The small molecule below binds the protein below.
Small molecule (SMILES): COC(=O)[C@@H](NC(=O)[C@@H](NC(=O)CC[C@H](O)[C@H](Cc1ccccc1)NC(=O)[C@H](C)NC(=O)[C@H](C)N)C(C)C)C(C)C

Sequence of chain 1.B:
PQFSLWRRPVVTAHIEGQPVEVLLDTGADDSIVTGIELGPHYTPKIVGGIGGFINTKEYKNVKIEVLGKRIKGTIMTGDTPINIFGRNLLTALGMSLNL

Binding-site contacts:
Ligand atom CB2 contacts residue GLY27 of chain 1.B at 3.4 Å.
Ligand atom OS contacts residue ASP25 of chain 1.A at 3.0 Å (salt-bridge).
Ligand atom C2 contacts residue ASP25 of chain 1.A at 3.6 Å.
Ligand atom O3 contacts residue ASP29 of chain 1.A at 3.0 Å (salt-bridge).
Ligand atom C4 contacts residue GLY48 of chain 1.A at 3.7 Å.
Ligand atom C3 contacts residue GLY27 of chain 1.A at 3.6 Å.
Ligand atom CA contacts residue ASP29 of chain 1.B at 3.4 Å.
Ligand atom CG11 contacts residue GLY48 of chain 1.A at 3.5 Å.
Ligand atom N2 contacts residue GLY27 of chain 1.B at 3.0 Å (h-bond).
Ligand atom CE1 contacts residue PRO81 of chain 1.A at 3.7 Å (hydrophobic).
Ligand atom CB contacts residue GLY48 of chain 1.B at 3.4 Å.
Ligand atom CA4 contacts residue GLY48 of chain 1.A at 3.4 Å.
Ligand atom O1 contacts residue GLY49 of chain 1.B at 3.4 Å.
Ligand atom CM contacts residue ASP25 of chain 1.B at 3.4 Å.
Ligand atom O contacts residue ASP30 of chain 1.B at 3.5 Å (salt-bridge).
Ligand atom N5 contacts residue GLY48 of chain 1.A at 2.9 Å (h-bond).
Ligand atom O2 contacts residue GLY49 of chain 1.A at 3.6 Å.
Ligand atom N contacts residue ASP30 of chain 1.B at 2.9 Å (salt-bridge).
Ligand atom C contacts residue GLY48 of chain 1.B at 3.5 Å.
Ligand atom CE1 contacts residue ILE82 of chain 1.A at 3.5 Å (hydrophobic).
Ligand atom CA contacts residue GLY48 of chain 1.B at 3.2 Å.
Ligand atom CG1 contacts residue VAL47 of chain 1.A at 3.6 Å (hydrophobic).
Ligand atom O contacts residue ASP29 of chain 1.B at 2.8 Å (salt-bridge).
Ligand atom CD2 contacts residue GLY27 of chain 1.B at 3.2 Å.
Ligand atom CA3 contacts residue ASP25 of chain 1.B at 3.5 Å.
Ligand atom CG1 contacts residue GLY48 of chain 1.A at 3.6 Å.
Ligand atom O4 contacts residue VAL47 of chain 1.A at 3.4 Å.
Ligand atom N1 contacts residue GLY48 of chain 1.B at 2.9 Å (h-bond).
Ligand atom OS contacts residue ASP25 of chain 1.B at 2.9 Å (salt-bridge).
Ligand atom CB2 contacts residue ASP25 of chain 1.A at 3.4 Å.
Ligand atom N contacts residue ASP29 of chain 1.B at 2.8 Å (salt-bridge).
Ligand atom CA3 contacts residue GLY27 of chain 1.A at 3.3 Å.
Ligand atom CB1 contacts residue ILE32 of chain 1.B at 3.3 Å (hydrophobic).
Ligand atom CB contacts residue ASP29 of chain 1.B at 3.3 Å.
Ligand atom CZ contacts residue ILE82 of chain 1.A at 3.5 Å (hydrophobic).
Ligand atom C6 contacts residue ASP30 of chain 1.A at 3.6 Å.
Ligand atom N4 contacts residue GLY27 of chain 1.A at 3.0 Å (h-bond).
Ligand atom O3 contacts residue GLY27 of chain 1.A at 3.5 Å (h-bond).
Ligand atom O contacts residue ALA28 of chain 1.B at 3.4 Å.
Ligand atom O4 contacts residue GLY48 of chain 1.A at 3.0 Å (h-bond).

Sequence of chain 1.A:
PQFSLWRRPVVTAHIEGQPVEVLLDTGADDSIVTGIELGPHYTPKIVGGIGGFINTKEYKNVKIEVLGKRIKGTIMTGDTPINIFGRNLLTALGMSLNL